This small molecule binds to this protein.
Small molecule (SMILES): O=C(Nc1ccc2nc(N3CCOCC3)oc2c1)c1cccc(-c2ccncc2)n1

Binding-site contacts:
Ligand atom C26 contacts residue TYR102 of chain 1.A at 3.1 Å (hydrophobic).
Ligand atom C6 contacts residue LEU156 of chain 1.A at 3.5 Å (hydrophobic).
Ligand atom O24 contacts residue GLY106 of chain 1.A at 3.6 Å.
Ligand atom C11 contacts residue TYR100 of chain 1.A at 3.7 Å (hydrophobic).
Ligand atom C9 contacts residue PHE35 of chain 1.A at 3.7 Å (hydrophobic).
Ligand atom C13 contacts residue ALA49 of chain 1.A at 3.9 Å (hydrophobic).
Ligand atom C6 contacts residue ALA49 of chain 1.A at 3.8 Å (hydrophobic).
Ligand atom C12 contacts residue TYR100 of chain 1.A at 3.3 Å (hydrophobic).
Ligand atom C11 contacts residue ASP167 of chain 1.A at 3.3 Å.
Ligand atom C7 contacts residue TYR100 of chain 1.A at 3.8 Å (hydrophobic).
Ligand atom C6 contacts residue VAL101 of chain 1.A at 3.8 Å (hydrophobic).
Ligand atom C4 contacts residue TYR100 of chain 1.A at 3.1 Å (hydrophobic).
Ligand atom O16 contacts residue MET103 of chain 1.A at 3.2 Å (h-bond).
Ligand atom C1 contacts residue LEU156 of chain 1.A at 3.3 Å (hydrophobic).
Ligand atom C29 contacts residue ARG111 of chain 1.A at 3.6 Å.
Ligand atom C8 contacts residue VAL38 of chain 1.A at 3.5 Å (hydrophobic).
Ligand atom C3 contacts residue TYR100 of chain 1.A at 3.7 Å (hydrophobic).
Ligand atom N10 contacts residue PHE35 of chain 1.A at 3.5 Å.
Ligand atom C26 contacts residue PRO104 of chain 1.A at 3.4 Å (hydrophobic).
Ligand atom C20 contacts residue GLY106 of chain 1.A at 3.5 Å.
Ligand atom C5 contacts residue TYR100 of chain 1.A at 3.4 Å (hydrophobic).
Ligand atom O24 contacts residue TYR102 of chain 1.A at 3.4 Å (h-bond).
Ligand atom N10 contacts residue ASP167 of chain 1.A at 3.0 Å (salt-bridge).
Ligand atom C11 contacts residue LYS51 of chain 1.A at 3.4 Å.
Ligand atom O16 contacts residue ALA49 of chain 1.A at 3.8 Å.
Ligand atom C20 contacts residue MET103 of chain 1.A at 3.8 Å (hydrophobic).
Ligand atom O24 contacts residue MET103 of chain 1.A at 3.3 Å (h-bond).
Ligand atom C1 contacts residue ALA49 of chain 1.A at 3.8 Å (hydrophobic).
Ligand atom C21 contacts residue MET30 of chain 1.A at 3.7 Å (hydrophobic).
Ligand atom C21 contacts residue MET103 of chain 1.A at 3.5 Å (hydrophobic).
Ligand atom C15 contacts residue MET30 of chain 1.A at 3.8 Å (hydrophobic).
Ligand atom N25 contacts residue TYR102 of chain 1.A at 3.7 Å.
Ligand atom C13 contacts residue LEU156 of chain 1.A at 3.6 Å (hydrophobic).
Ligand atom C27 contacts residue PRO104 of chain 1.A at 3.5 Å (hydrophobic).
Ligand atom N2 contacts residue LEU156 of chain 1.A at 3.5 Å.
Ligand atom C9 contacts residue VAL38 of chain 1.A at 3.5 Å (hydrophobic).
Ligand atom C6 contacts residue MET103 of chain 1.A at 3.8 Å (hydrophobic).
Ligand atom N10 contacts residue LYS51 of chain 1.A at 3.3 Å (salt-bridge).
Ligand atom C19 contacts residue GLY106 of chain 1.A at 3.8 Å.
Ligand atom C20 contacts residue MET30 of chain 1.A at 3.8 Å (hydrophobic).

Sequence of chain 1.A:
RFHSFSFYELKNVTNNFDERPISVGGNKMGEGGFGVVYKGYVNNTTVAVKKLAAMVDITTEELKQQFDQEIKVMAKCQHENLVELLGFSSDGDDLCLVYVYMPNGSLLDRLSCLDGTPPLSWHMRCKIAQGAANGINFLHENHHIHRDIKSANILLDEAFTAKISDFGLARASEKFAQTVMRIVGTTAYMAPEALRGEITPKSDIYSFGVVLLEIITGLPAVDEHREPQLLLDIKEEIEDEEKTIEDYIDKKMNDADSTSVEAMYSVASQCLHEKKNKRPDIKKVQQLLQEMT